The small molecule below binds the protein below.
Small molecule (SMILES): Nc1ncnc2c1ncn2[C@H]1C[C@H](O)[C@@H](COP(=O)(O)O)O1

Binding-site contacts:
Ligand atom C2 contacts residue PRO204 of chain 1.AA at 4.1 Å (hydrophobic).
Ligand atom N6 contacts residue GLY423 of chain 1.AA at 3.5 Å (h-bond).
Ligand atom N6 contacts residue PHE422 of chain 1.AA at 4.0 Å.
Ligand atom C5' contacts residue DC1 of chain 1.ID at 3.1 Å.
Ligand atom C6 contacts residue SER416 of chain 1.AA at 4.0 Å.
Ligand atom C6 contacts residue VAL203 of chain 1.AA at 4.1 Å (hydrophobic).
Ligand atom OP1 contacts residue DC1 of chain 1.ID at 2.5 Å (h-bond).
Ligand atom O4' contacts residue DC1 of chain 1.ID at 3.9 Å.
Ligand atom N7 contacts residue HIS414 of chain 1.AA at 3.6 Å.
Ligand atom N9 contacts residue PRO415 of chain 1.AA at 4.0 Å.
Ligand atom N9 contacts residue HIS414 of chain 1.AA at 4.1 Å.
Ligand atom C4' contacts residue DC1 of chain 1.ID at 3.9 Å.
Ligand atom N7 contacts residue SER416 of chain 1.AA at 3.3 Å.
Ligand atom C4 contacts residue PRO204 of chain 1.AA at 4.0 Å (hydrophobic).
Ligand atom OP2 contacts residue DC1 of chain 1.ID at 2.5 Å (h-bond).
Ligand atom N1 contacts residue VAL203 of chain 1.AA at 3.5 Å.
Ligand atom C1' contacts residue PRO415 of chain 1.AA at 3.7 Å (hydrophobic).
Ligand atom C2 contacts residue GLY423 of chain 1.AA at 3.4 Å.
Ligand atom C8 contacts residue SER416 of chain 1.AA at 4.1 Å.
Ligand atom N1 contacts residue GLY423 of chain 1.AA at 3.0 Å (h-bond).
Ligand atom C5 contacts residue PRO204 of chain 1.AA at 3.8 Å (hydrophobic).
Ligand atom C6 contacts residue PRO204 of chain 1.AA at 3.9 Å (hydrophobic).
Ligand atom C4 contacts residue PRO415 of chain 1.AA at 3.8 Å (hydrophobic).
Ligand atom N7 contacts residue ASN393 of chain 1.AA at 4.0 Å.
Ligand atom C5 contacts residue SER416 of chain 1.AA at 3.8 Å.
Ligand atom C5 contacts residue PRO415 of chain 1.AA at 3.7 Å (hydrophobic).
Ligand atom N7 contacts residue PRO204 of chain 1.AA at 4.1 Å.
Ligand atom C6 contacts residue PRO415 of chain 1.AA at 3.7 Å (hydrophobic).
Ligand atom C8 contacts residue HIS414 of chain 1.AA at 3.0 Å.
Ligand atom P contacts residue DC1 of chain 1.ID at 1.6 Å.
Ligand atom C6 contacts residue GLY423 of chain 1.AA at 3.9 Å.
Ligand atom C2 contacts residue VAL203 of chain 1.AA at 4.1 Å (hydrophobic).
Ligand atom N3 contacts residue PRO415 of chain 1.AA at 3.9 Å.
Ligand atom N1 contacts residue PRO415 of chain 1.AA at 3.7 Å.
Ligand atom C2' contacts residue PRO415 of chain 1.AA at 3.8 Å (hydrophobic).
Ligand atom N6 contacts residue SER416 of chain 1.AA at 3.4 Å (h-bond).
Ligand atom N6 contacts residue GLY421 of chain 1.AA at 4.0 Å.
Ligand atom O5' contacts residue DC1 of chain 1.ID at 2.5 Å (h-bond).
Ligand atom C2' contacts residue HIS414 of chain 1.AA at 3.2 Å.
Ligand atom C2 contacts residue PRO415 of chain 1.AA at 3.8 Å (hydrophobic).

Sequence of chain 1.AA:
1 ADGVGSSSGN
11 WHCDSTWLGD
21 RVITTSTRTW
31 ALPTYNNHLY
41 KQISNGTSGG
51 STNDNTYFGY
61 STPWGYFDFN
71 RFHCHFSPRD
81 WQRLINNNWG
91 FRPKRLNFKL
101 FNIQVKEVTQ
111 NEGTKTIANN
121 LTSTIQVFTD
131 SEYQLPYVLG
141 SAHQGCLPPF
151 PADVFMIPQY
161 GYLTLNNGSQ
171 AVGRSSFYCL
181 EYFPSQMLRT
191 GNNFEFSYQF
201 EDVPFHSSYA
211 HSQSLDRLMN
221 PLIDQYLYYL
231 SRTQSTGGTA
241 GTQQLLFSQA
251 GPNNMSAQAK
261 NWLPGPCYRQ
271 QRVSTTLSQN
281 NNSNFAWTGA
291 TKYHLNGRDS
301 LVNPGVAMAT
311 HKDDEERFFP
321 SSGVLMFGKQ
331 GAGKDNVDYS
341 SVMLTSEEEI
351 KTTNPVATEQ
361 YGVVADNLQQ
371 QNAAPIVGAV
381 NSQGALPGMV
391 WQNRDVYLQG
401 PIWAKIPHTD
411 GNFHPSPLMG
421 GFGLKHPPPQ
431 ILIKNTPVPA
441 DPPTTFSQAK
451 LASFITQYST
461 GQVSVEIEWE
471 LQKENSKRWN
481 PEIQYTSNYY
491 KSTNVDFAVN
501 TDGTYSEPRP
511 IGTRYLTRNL